Sequence of chain 1.A:
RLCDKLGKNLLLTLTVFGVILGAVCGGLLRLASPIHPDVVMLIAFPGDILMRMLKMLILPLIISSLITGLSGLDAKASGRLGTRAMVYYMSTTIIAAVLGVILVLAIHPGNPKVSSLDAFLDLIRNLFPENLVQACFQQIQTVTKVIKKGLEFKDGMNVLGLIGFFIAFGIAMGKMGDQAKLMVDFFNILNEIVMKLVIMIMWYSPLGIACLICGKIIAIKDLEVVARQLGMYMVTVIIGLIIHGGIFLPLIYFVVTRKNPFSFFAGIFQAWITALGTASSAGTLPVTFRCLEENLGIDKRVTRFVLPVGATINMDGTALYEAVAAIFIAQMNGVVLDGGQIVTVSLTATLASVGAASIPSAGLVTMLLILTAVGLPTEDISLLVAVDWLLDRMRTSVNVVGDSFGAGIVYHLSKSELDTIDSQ

The small molecule below binds the protein below.
Small molecule (SMILES): CCCCCCCCCCCCO[C@@H]1O[C@H](CO)[C@@H](O)[C@H](O)[C@H]1O

Binding-site contacts:
Ligand atom C29 contacts residue ILE55 of chain 1.A at 4.2 Å (hydrophobic).
Ligand atom C2 contacts residue GJ01 of chain 1.D at 3.6 Å.
Ligand atom C29 contacts residue VAL54 of chain 1.A at 4.2 Å (hydrophobic).
Ligand atom C27 contacts residue TRP472 of chain 1.A at 3.5 Å (hydrophobic).
Ligand atom C33 contacts residue TRP472 of chain 1.A at 3.5 Å (hydrophobic).
Ligand atom C5 contacts residue LEU47 of chain 1.A at 4.2 Å (hydrophobic).
Ligand atom C1 contacts residue LEU47 of chain 1.A at 3.9 Å (hydrophobic).
Ligand atom C33 contacts residue ALA469 of chain 1.A at 3.3 Å (hydrophobic).
Ligand atom C26 contacts residue VAL51 of chain 1.A at 4.1 Å (hydrophobic).
Ligand atom C24 contacts residue THR50 of chain 1.A at 4.0 Å.
Ligand atom C26 contacts residue TRP472 of chain 1.A at 4.0 Å (hydrophobic).
Ligand atom O1 contacts residue GJ01 of chain 1.D at 3.4 Å.
Ligand atom C25 contacts residue VAL51 of chain 1.A at 3.9 Å (hydrophobic).
Ligand atom C23 contacts residue ASP471 of chain 1.A at 3.4 Å.
Ligand atom C29 contacts residue TRP472 of chain 1.A at 3.5 Å (hydrophobic).
Ligand atom C6 contacts residue THR50 of chain 1.A at 4.1 Å.
Ligand atom C28 contacts residue VAL54 of chain 1.A at 3.6 Å (hydrophobic).
Ligand atom O2 contacts residue ASP475 of chain 1.A at 2.8 Å (salt-bridge).
Ligand atom C30 contacts residue VAL54 of chain 1.A at 3.9 Å (hydrophobic).
Ligand atom C26 contacts residue VAL468 of chain 1.A at 3.8 Å (hydrophobic).
Ligand atom O6 contacts residue THR50 of chain 1.A at 3.9 Å.
Ligand atom C34 contacts residue ALA469 of chain 1.A at 4.1 Å (hydrophobic).
Ligand atom O3 contacts residue GJ01 of chain 1.D at 3.8 Å.
Ligand atom C30 contacts residue TRP472 of chain 1.A at 3.5 Å (hydrophobic).
Ligand atom O1 contacts residue ASP471 of chain 1.A at 3.8 Å.
Ligand atom C31 contacts residue ILE55 of chain 1.A at 3.8 Å (hydrophobic).
Ligand atom C34 contacts residue TRP472 of chain 1.A at 4.2 Å (hydrophobic).
Ligand atom O5 contacts residue GJ01 of chain 1.D at 3.2 Å.
Ligand atom C30 contacts residue ILE55 of chain 1.A at 3.9 Å (hydrophobic).
Ligand atom C2 contacts residue ASP475 of chain 1.A at 4.1 Å.
Ligand atom C28 contacts residue TRP472 of chain 1.A at 3.4 Å (hydrophobic).
Ligand atom O6 contacts residue GJ01 of chain 1.D at 3.8 Å.
Ligand atom C24 contacts residue ASP471 of chain 1.A at 3.8 Å.
Ligand atom O2 contacts residue GJ01 of chain 1.D at 3.9 Å.
Ligand atom C5 contacts residue GJ01 of chain 1.D at 4.2 Å.
Ligand atom C27 contacts residue VAL51 of chain 1.A at 3.7 Å (hydrophobic).
Ligand atom C30 contacts residue ALA469 of chain 1.A at 3.9 Å (hydrophobic).
Ligand atom C31 contacts residue TRP472 of chain 1.A at 3.9 Å (hydrophobic).
Ligand atom C23 contacts residue LEU47 of chain 1.A at 4.0 Å (hydrophobic).
Ligand atom C1 contacts residue GJ01 of chain 1.D at 3.6 Å.